Sequence of chain 1.E:
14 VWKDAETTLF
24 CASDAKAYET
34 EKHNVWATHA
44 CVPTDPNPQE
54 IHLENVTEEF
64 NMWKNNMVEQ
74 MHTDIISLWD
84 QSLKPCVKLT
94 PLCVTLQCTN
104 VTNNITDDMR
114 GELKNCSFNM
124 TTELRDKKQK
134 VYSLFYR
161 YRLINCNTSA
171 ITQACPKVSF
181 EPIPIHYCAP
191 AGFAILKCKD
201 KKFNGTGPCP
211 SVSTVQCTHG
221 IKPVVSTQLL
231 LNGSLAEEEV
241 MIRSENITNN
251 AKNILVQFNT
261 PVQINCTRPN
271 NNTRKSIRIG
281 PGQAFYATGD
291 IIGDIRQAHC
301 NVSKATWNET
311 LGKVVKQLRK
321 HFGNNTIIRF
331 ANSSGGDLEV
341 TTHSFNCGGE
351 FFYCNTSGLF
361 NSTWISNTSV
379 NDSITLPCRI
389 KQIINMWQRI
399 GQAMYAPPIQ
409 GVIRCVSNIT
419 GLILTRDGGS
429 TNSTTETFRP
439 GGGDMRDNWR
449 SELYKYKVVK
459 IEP

Sequence of chain 1.G:
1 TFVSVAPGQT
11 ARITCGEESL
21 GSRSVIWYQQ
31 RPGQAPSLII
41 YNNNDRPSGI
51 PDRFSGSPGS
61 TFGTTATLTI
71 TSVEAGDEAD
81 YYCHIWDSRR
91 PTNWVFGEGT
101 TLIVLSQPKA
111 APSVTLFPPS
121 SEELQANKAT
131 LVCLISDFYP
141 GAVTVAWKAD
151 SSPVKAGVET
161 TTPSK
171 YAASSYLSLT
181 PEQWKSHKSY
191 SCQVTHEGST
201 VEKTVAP

The small molecule below binds the protein below.
Small molecule (SMILES): CC(=O)N[C@H]1[C@H](O[C@H]2[C@H](O)[C@@H](NC(C)=O)CO[C@@H]2CO)O[C@H](CO)[C@@H](O[C@@H]2O[C@H](CO[C@H]3O[C@H](CO)[C@@H](O)[C@H](O[C@H]4O[C@H](CO)[C@@H](O)[C@H](O)[C@@H]4O[C@H]4O[C@H](CO)[C@@H](O)[C@H](O)[C@@H]4O)[C@@H]3O)[C@@H](O)[C@H](O[C@H]3O[C@H](CO)[C@@H](O)[C@H](O)[C@@H]3O[C@H]3O[C@H](CO)[C@@H](O)[C@H](O)[C@@H]3O[C@H]3O[C@H](CO)[C@@H](O)[C@H](O)[C@@H]3O)[C@@H]2O)[C@@H]1O

Sequence of chain 1.H:
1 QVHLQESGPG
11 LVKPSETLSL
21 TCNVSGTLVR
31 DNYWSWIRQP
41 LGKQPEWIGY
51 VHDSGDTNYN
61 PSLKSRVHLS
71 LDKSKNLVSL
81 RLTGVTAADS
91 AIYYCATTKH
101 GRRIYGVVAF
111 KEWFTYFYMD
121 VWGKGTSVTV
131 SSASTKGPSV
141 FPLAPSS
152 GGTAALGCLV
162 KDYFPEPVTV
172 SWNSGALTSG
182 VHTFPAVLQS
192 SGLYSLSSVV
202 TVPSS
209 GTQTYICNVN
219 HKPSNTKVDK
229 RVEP

Binding-site contacts:
Ligand atom O5 contacts residue GLY106 of chain 1.H at 3.7 Å.
Ligand atom O4 contacts residue MAN1 of chain 1.X at 4.2 Å.
Ligand atom C6 contacts residue SER381 of chain 1.E at 3.2 Å.
Ligand atom C1 contacts residue SER381 of chain 1.E at 3.7 Å.
Ligand atom C6 contacts residue THR383 of chain 1.E at 3.6 Å.
Ligand atom O7 contacts residue ASN301 of chain 1.E at 3.5 Å (h-bond).
Ligand atom C6 contacts residue VAL108 of chain 1.H at 4.1 Å (hydrophobic).
Ligand atom C2 contacts residue ASN301 of chain 1.E at 2.1 Å.
Ligand atom C3 contacts residue ASN301 of chain 1.E at 3.5 Å.
Ligand atom C1 contacts residue THR383 of chain 1.E at 3.4 Å.
Ligand atom C2 contacts residue SER381 of chain 1.E at 4.0 Å.
Ligand atom O6 contacts residue MAN1 of chain 1.X at 2.9 Å (h-bond).
Ligand atom C5 contacts residue GLY106 of chain 1.H at 4.2 Å.
Ligand atom C6 contacts residue MAN1 of chain 1.X at 3.2 Å.
Ligand atom C5 contacts residue THR383 of chain 1.E at 3.1 Å.
Ligand atom C5 contacts residue ASN301 of chain 1.E at 3.6 Å.
Ligand atom C5 contacts residue SER381 of chain 1.E at 3.4 Å.
Ligand atom O6 contacts residue GLY106 of chain 1.H at 3.5 Å.
Ligand atom O5 contacts residue MAN1 of chain 1.X at 3.3 Å (h-bond).
Ligand atom C4 contacts residue SER381 of chain 1.E at 4.2 Å.
Ligand atom N2 contacts residue ASN301 of chain 1.E at 2.5 Å (h-bond).
Ligand atom O5 contacts residue THR383 of chain 1.E at 2.9 Å (h-bond).
Ligand atom C1 contacts residue ASN301 of chain 1.E at 1.4 Å.
Ligand atom O6 contacts residue THR383 of chain 1.E at 2.9 Å (h-bond).
Ligand atom O6 contacts residue SER381 of chain 1.E at 2.5 Å (h-bond).
Ligand atom O3 contacts residue SER60 of chain 1.G at 4.0 Å.
Ligand atom C3 contacts residue GLY106 of chain 1.H at 4.2 Å.
Ligand atom C6 contacts residue MAN1 of chain 1.X at 4.2 Å.
Ligand atom C2 contacts residue GLY106 of chain 1.H at 4.0 Å.
Ligand atom O7 contacts residue NAG1 of chain 1.TA at 2.9 Å (h-bond).
Ligand atom C7 contacts residue NAG1 of chain 1.TA at 3.9 Å.
Ligand atom C7 contacts residue ASN301 of chain 1.E at 3.1 Å.
Ligand atom O5 contacts residue SER381 of chain 1.E at 2.7 Å (h-bond).
Ligand atom C8 contacts residue ASN301 of chain 1.E at 4.1 Å.
Ligand atom O5 contacts residue ASN301 of chain 1.E at 2.4 Å (h-bond).
Ligand atom C4 contacts residue GLY106 of chain 1.H at 3.8 Å.
Ligand atom O6 contacts residue VAL108 of chain 1.H at 3.9 Å.
Ligand atom C4 contacts residue ASN301 of chain 1.E at 4.1 Å.
Ligand atom C5 contacts residue MAN1 of chain 1.X at 3.7 Å.
Ligand atom C8 contacts residue ASN265 of chain 1.E at 3.7 Å.